Binding-site contacts:
Ligand atom O3' contacts residue PRO289 of chain 39.A at 3.1 Å.
Ligand atom C5 contacts residue ASP497 of chain 39.A at 3.1 Å.
Ligand atom C4 contacts residue ASP497 of chain 39.A at 3.1 Å.
Ligand atom N2 contacts residue ASP401 of chain 39.A at 2.8 Å (salt-bridge).
Ligand atom C4 contacts residue ASN491 of chain 38.A at 2.5 Å.
Ligand atom O3' contacts residue LYS178 of chain 38.A at 2.9 Å.
Ligand atom N1 contacts residue ASP401 of chain 39.A at 2.6 Å (salt-bridge).
Ligand atom N4 contacts residue DG2 of chain 39.B at 2.9 Å (h-bond).
Ligand atom N4 contacts residue ASN491 of chain 38.A at 2.7 Å (h-bond).
Ligand atom O3' contacts residue VAL492 of chain 38.A at 3.2 Å.
Ligand atom OP2 contacts residue ASN491 of chain 38.A at 2.9 Å.
Ligand atom C2 contacts residue ASP399 of chain 39.A at 3.1 Å.
Ligand atom N7 contacts residue GLN499 of chain 39.A at 2.8 Å (h-bond).
Ligand atom O2 contacts residue DG2 of chain 39.B at 2.8 Å (h-bond).
Ligand atom O2 contacts residue PRO171 of chain 38.A at 3.0 Å (h-bond).
Ligand atom O2 contacts residue LYS559 of chain 38.A at 2.8 Å (salt-bridge).
Ligand atom C5 contacts residue ARG170 of chain 38.A at 2.4 Å.
Ligand atom C2 contacts residue MET398 of chain 39.A at 2.7 Å (hydrophobic).
Ligand atom N1 contacts residue PRO545 of chain 38.A at 3.2 Å.
Ligand atom N6 contacts residue GLN410 of chain 38.A at 2.7 Å (h-bond).
Ligand atom O4' contacts residue GLN499 of chain 39.A at 3.0 Å (h-bond).
Ligand atom C4 contacts residue ARG170 of chain 38.A at 1.2 Å.
Ligand atom OP2 contacts residue SER287 of chain 39.A at 2.9 Å.
Ligand atom N3 contacts residue ARG170 of chain 38.A at 2.0 Å (salt-bridge).
Ligand atom OP1 contacts residue PRO289 of chain 39.A at 3.2 Å.
Ligand atom OP1 contacts residue GLY284 of chain 39.A at 3.0 Å.
Ligand atom C6 contacts residue ASN491 of chain 38.A at 3.1 Å.
Ligand atom O2 contacts residue THR558 of chain 38.A at 2.7 Å (h-bond).
Ligand atom N4 contacts residue ARG170 of chain 38.A at 0.6 Å (salt-bridge).
Ligand atom N6 contacts residue SER555 of chain 38.A at 3.1 Å.
Ligand atom O4' contacts residue THR558 of chain 38.A at 3.1 Å.
Ligand atom N7 contacts residue THR498 of chain 39.A at 3.1 Å.
Ligand atom N3 contacts residue DG2 of chain 39.B at 2.9 Å (h-bond).
Ligand atom O6 contacts residue ASP401 of chain 39.A at 2.7 Å (salt-bridge).
Ligand atom OP1 contacts residue PRO501 of chain 39.A at 3.1 Å.
Ligand atom C2 contacts residue ASP401 of chain 39.A at 3.1 Å.
Ligand atom C5 contacts residue ASN491 of chain 38.A at 2.3 Å.
Ligand atom N2 contacts residue SER403 of chain 39.A at 3.0 Å (h-bond).
Ligand atom N1 contacts residue MET398 of chain 39.A at 3.0 Å.
Ligand atom OP2 contacts residue VAL492 of chain 38.A at 2.5 Å (h-bond).

Sequence of chain 38.A:
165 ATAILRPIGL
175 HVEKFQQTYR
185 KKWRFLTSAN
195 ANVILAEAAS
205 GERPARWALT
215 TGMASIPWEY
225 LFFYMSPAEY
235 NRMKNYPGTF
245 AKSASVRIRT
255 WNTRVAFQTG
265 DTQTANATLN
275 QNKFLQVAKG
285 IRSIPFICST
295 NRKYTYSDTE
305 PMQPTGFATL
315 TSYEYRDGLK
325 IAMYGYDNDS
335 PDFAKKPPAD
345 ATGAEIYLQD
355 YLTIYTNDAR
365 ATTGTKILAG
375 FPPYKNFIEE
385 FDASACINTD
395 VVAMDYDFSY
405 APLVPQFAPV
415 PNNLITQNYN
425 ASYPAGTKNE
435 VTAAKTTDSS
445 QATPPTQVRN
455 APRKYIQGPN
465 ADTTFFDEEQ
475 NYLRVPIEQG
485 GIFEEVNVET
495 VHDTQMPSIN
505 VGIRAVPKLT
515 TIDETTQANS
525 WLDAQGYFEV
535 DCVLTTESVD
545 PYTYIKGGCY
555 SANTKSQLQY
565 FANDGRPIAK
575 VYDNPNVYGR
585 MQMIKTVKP

This protein binds this small molecule.
Small molecule (SMILES): N=c1ccn([C@H]2C[C@H](O[P](=O)(O)OC[C@H]3O[C@@H](n4cnc5c(N)ncnc54)C[C@@H]3O[P](=O)(O)OC[C@H]3O[C@@H](n4cnc5c(=O)nc(N)[nH]c54)C[C@@H]3O[P](=O)(O)OC[C@H]3O[C@@H](n4cnc5c(=O)nc(N)[nH]c54)C[C@@H]3O[P](=O)(O)OC[C@H]3O[C@@H](n4ccc(N)nc4=O)C[C@@H]3O[P](=O)(O)OC[C@H]3O[C@@H](n4ccc(=N)[nH]c4=O)C[C@@H]3O[P](=O)(O)OC[C@H]3O[C@@H](n4cnc5c(N)ncnc54)C[C@@H]3O[P](=O)(O)OC[C@H]3O[C@@H](n4cnc5c(N)ncnc54)C[C@@H]3O)[C@@H](COP(=O)=O)O2)c(=O)[nH]1

Sequence of chain 39.A:
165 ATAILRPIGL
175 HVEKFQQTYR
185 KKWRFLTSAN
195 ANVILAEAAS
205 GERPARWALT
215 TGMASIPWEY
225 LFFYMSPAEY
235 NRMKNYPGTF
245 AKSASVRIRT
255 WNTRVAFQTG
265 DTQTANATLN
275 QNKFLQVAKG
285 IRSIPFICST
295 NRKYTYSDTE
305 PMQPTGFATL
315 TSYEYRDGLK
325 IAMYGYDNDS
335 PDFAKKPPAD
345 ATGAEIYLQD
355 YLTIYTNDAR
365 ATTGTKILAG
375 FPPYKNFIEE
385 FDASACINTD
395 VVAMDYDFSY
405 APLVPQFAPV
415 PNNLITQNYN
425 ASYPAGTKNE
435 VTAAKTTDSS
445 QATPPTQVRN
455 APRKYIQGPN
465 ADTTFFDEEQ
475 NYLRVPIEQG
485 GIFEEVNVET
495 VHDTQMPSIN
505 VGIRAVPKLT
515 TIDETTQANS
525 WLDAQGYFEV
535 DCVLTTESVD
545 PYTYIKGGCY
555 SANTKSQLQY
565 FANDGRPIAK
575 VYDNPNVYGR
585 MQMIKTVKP